The small molecule below binds the protein below.
Small molecule (SMILES): O=C1N[C@H](CO)[C@@H](O[C@@H]2O[C@H](CO)[C@@H](O)[C@H](O)[C@H]2O)[C@H](O)[C@H]1O

Binding-site contacts:
Ligand atom C6A contacts residue PHE64 of chain 1.A at 4.0 Å (hydrophobic).
Ligand atom C2A contacts residue 6FA1 of chain 1.F at 3.5 Å.
Ligand atom O1A contacts residue HIS475 of chain 1.A at 2.5 Å (h-bond).
Ligand atom C3A contacts residue 6FA1 of chain 1.F at 3.4 Å.
Ligand atom N5 contacts residue ASN518 of chain 1.A at 3.7 Å.
Ligand atom O2A contacts residue HIS475 of chain 1.A at 3.2 Å (h-bond).
Ligand atom C5A contacts residue PHE64 of chain 1.A at 3.9 Å (hydrophobic).
Ligand atom C3A contacts residue ASN474 of chain 1.A at 3.7 Å.
Ligand atom O1A contacts residue 6FA1 of chain 1.F at 2.8 Å.
Ligand atom C3 contacts residue GLU65 of chain 1.A at 3.6 Å.
Ligand atom C4A contacts residue 6FA1 of chain 1.F at 4.0 Å.
Ligand atom C5A contacts residue 6FA1 of chain 1.F at 3.6 Å.
Ligand atom N5 contacts residue 6FA1 of chain 1.F at 2.9 Å (h-bond).
Ligand atom O2A contacts residue ASN474 of chain 1.A at 3.3 Å (h-bond).
Ligand atom O3A contacts residue ASN474 of chain 1.A at 3.1 Å (h-bond).
Ligand atom O1 contacts residue PHE64 of chain 1.A at 3.4 Å.
Ligand atom O2 contacts residue GLU65 of chain 1.A at 2.6 Å (salt-bridge).
Ligand atom C5A contacts residue GLY96 of chain 1.A at 4.0 Å.
Ligand atom O2A contacts residue SER473 of chain 1.A at 2.7 Å (h-bond).
Ligand atom O3 contacts residue GLU65 of chain 1.A at 2.6 Å (salt-bridge).
Ligand atom C1A contacts residue HIS475 of chain 1.A at 3.5 Å.
Ligand atom O6A contacts residue LEU98 of chain 1.A at 3.6 Å.
Ligand atom C3 contacts residue ARG372 of chain 1.A at 3.9 Å.
Ligand atom O3 contacts residue ARG372 of chain 1.A at 2.9 Å (salt-bridge).
Ligand atom O6A contacts residue THR370 of chain 1.A at 3.6 Å.
Ligand atom O2A contacts residue 6FA1 of chain 1.F at 3.2 Å.
Ligand atom C2 contacts residue GLU65 of chain 1.A at 3.4 Å.
Ligand atom O2 contacts residue ARG372 of chain 1.A at 3.1 Å (salt-bridge).
Ligand atom C6 contacts residue PHE68 of chain 1.A at 3.9 Å (hydrophobic).
Ligand atom C2 contacts residue PHE64 of chain 1.A at 4.0 Å (hydrophobic).
Ligand atom O6A contacts residue PRO349 of chain 1.A at 3.6 Å.
Ligand atom C1A contacts residue 6FA1 of chain 1.F at 2.9 Å.
Ligand atom O6 contacts residue ASN474 of chain 1.A at 2.9 Å (h-bond).
Ligand atom C2A contacts residue HIS475 of chain 1.A at 3.7 Å.
Ligand atom C1A contacts residue ASN518 of chain 1.A at 3.4 Å.
Ligand atom O2 contacts residue PHE64 of chain 1.A at 4.0 Å.
Ligand atom O5 contacts residue PHE68 of chain 1.A at 4.0 Å.
Ligand atom C6A contacts residue PRO349 of chain 1.A at 3.7 Å (hydrophobic).
Ligand atom O1A contacts residue ASN518 of chain 1.A at 2.7 Å (h-bond).
Ligand atom C2A contacts residue SER473 of chain 1.A at 3.6 Å.

Sequence of chain 1.A:
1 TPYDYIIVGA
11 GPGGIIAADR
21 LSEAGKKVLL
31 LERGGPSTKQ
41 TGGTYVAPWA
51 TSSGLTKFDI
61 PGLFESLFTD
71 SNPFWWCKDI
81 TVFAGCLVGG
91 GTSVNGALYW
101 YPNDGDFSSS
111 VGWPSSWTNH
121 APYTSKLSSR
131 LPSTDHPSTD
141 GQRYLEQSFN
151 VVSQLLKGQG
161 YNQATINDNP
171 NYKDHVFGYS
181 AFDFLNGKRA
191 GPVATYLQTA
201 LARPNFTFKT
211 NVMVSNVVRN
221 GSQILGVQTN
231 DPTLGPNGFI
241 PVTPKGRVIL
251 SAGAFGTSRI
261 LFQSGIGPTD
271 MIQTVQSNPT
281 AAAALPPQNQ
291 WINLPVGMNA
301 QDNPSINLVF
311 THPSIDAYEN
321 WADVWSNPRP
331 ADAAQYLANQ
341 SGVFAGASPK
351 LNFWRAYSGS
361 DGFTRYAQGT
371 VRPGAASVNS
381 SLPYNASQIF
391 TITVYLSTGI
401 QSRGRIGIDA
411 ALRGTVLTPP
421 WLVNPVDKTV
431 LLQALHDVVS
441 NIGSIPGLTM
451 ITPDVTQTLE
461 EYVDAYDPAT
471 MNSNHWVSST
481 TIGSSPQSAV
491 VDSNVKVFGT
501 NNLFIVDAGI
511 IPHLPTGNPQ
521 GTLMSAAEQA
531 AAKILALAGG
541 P